Sequence of chain 1.C:
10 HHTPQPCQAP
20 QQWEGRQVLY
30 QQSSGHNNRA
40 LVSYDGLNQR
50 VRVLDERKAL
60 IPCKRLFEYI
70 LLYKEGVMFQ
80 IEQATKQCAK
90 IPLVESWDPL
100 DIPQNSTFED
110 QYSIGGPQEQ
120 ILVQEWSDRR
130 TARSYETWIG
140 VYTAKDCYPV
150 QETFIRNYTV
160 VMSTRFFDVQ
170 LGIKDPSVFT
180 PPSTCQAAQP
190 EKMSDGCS

Binding-site contacts:
Ligand atom O6 contacts residue THR106 of chain 1.C at 4.1 Å.
Ligand atom C6 contacts residue ASP127 of chain 1.C at 3.8 Å.
Ligand atom C4 contacts residue ARG129 of chain 1.C at 4.3 Å.
Ligand atom O6 contacts residue ARG129 of chain 1.C at 4.1 Å.
Ligand atom C1 contacts residue ASN104 of chain 1.C at 1.1 Å.
Ligand atom C3 contacts residue ARG129 of chain 1.C at 4.5 Å.
Ligand atom N2 contacts residue ASN104 of chain 1.C at 3.2 Å (h-bond).
Ligand atom O4 contacts residue ASP127 of chain 1.C at 3.6 Å.
Ligand atom O3 contacts residue ARG129 of chain 1.C at 4.2 Å.
Ligand atom C5 contacts residue ASN104 of chain 1.C at 2.9 Å.
Ligand atom C4 contacts residue ASP127 of chain 1.C at 4.4 Å.
Ligand atom C2 contacts residue ASN104 of chain 1.C at 2.6 Å.
Ligand atom O5 contacts residue ASN104 of chain 1.C at 1.7 Å (h-bond).
Ligand atom C4 contacts residue ASN104 of chain 1.C at 3.8 Å.
Ligand atom C7 contacts residue ASN104 of chain 1.C at 4.3 Å.
Ligand atom O6 contacts residue ASN104 of chain 1.C at 3.3 Å (h-bond).
Ligand atom C6 contacts residue ASN104 of chain 1.C at 3.2 Å.
Ligand atom O4 contacts residue ARG129 of chain 1.C at 3.1 Å (salt-bridge).
Ligand atom C3 contacts residue ASN104 of chain 1.C at 3.6 Å.
Ligand atom O6 contacts residue ASP127 of chain 1.C at 4.2 Å.

This small molecule binds to this protein.
Small molecule (SMILES): CC(=O)N[C@@H]1[C@@H](O)[C@H](O)[C@@H](CO)O[C@H]1O